Sequence of chain 1.C:
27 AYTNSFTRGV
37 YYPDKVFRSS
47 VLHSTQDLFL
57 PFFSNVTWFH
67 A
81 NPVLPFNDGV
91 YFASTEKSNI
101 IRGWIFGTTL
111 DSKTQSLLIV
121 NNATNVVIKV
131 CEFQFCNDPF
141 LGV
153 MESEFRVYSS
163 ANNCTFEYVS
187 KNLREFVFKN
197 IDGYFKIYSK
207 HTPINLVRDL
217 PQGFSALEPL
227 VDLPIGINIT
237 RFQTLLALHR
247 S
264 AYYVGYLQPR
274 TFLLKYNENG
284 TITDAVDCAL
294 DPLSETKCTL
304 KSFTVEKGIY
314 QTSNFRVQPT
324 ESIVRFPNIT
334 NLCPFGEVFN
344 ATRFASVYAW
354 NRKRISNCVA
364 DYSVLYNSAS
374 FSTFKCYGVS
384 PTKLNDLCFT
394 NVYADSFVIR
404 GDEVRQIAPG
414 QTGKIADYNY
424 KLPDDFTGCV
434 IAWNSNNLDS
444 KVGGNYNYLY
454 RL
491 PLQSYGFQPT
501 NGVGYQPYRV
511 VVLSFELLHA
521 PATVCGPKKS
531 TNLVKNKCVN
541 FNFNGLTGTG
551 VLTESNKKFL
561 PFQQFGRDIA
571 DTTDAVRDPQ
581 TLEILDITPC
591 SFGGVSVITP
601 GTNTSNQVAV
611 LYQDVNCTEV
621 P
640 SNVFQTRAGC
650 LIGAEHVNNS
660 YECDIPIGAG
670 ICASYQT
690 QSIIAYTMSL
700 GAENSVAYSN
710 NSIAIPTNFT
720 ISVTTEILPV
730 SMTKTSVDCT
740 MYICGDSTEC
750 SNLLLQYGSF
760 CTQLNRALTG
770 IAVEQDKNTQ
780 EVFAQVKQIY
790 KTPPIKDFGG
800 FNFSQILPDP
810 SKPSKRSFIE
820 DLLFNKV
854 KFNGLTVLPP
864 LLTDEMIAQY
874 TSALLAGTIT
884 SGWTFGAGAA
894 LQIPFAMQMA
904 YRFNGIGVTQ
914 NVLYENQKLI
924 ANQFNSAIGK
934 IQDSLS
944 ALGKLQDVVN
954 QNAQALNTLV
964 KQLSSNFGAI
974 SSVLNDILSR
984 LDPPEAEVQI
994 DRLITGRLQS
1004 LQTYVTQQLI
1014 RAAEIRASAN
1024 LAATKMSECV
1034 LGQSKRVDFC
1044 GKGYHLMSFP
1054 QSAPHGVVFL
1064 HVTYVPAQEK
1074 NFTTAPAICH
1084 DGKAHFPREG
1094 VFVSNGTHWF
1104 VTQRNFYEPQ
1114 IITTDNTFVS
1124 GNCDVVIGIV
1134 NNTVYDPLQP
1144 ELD

Binding-site contacts:
Ligand atom C1 contacts residue ASN234 of chain 1.C at 1.4 Å.
Ligand atom C8 contacts residue GLY232 of chain 1.C at 4.0 Å.
Ligand atom C2 contacts residue ASN234 of chain 1.C at 2.5 Å.
Ligand atom C4 contacts residue ASN234 of chain 1.C at 4.2 Å.
Ligand atom C5 contacts residue ASN234 of chain 1.C at 3.6 Å.
Ligand atom C8 contacts residue ASN234 of chain 1.C at 4.5 Å.
Ligand atom O5 contacts residue ASN234 of chain 1.C at 2.3 Å (h-bond).
Ligand atom N2 contacts residue ASN234 of chain 1.C at 3.0 Å (h-bond).
Ligand atom C7 contacts residue ASN234 of chain 1.C at 4.1 Å.
Ligand atom C3 contacts residue ASN234 of chain 1.C at 3.8 Å.

A small-molecule ligand and the protein it binds are described below.
Small molecule (SMILES): CC(=O)N[C@@H]1[C@@H](O)[C@H](O)[C@@H](CO)O[C@H]1O